The small molecule below binds the protein below.
Small molecule (SMILES): O=C(COP(=O)(O)O)NO

Sequence of chain 1.A:
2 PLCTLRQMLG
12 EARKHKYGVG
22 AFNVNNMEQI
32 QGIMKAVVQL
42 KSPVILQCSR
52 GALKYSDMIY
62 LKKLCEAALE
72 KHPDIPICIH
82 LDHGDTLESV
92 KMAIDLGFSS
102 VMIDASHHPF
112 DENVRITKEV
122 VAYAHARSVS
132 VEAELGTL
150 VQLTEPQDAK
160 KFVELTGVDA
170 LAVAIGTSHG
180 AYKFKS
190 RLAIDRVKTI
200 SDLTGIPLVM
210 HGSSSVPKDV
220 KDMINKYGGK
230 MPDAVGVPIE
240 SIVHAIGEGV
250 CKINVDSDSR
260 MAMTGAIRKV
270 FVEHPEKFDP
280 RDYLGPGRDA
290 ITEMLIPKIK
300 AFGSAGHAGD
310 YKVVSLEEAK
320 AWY

Binding-site contacts:
Ligand atom O2 contacts residue ASP83 of chain 1.A at 2.6 Å (salt-bridge).
Ligand atom C1 contacts residue ZN1 of chain 1.C at 3.2 Å.
Ligand atom N2 contacts residue ASN24 of chain 1.A at 3.5 Å (h-bond).
Ligand atom P contacts residue SER213 of chain 1.A at 3.5 Å.
Ligand atom O2P contacts residue GLY179 of chain 1.A at 2.8 Å (h-bond).
Ligand atom O2 contacts residue HIS84 of chain 1.A at 3.9 Å.
Ligand atom O2P contacts residue SER256 of chain 1.A at 2.8 Å (h-bond).
Ligand atom O2 contacts residue ASN253 of chain 1.A at 3.3 Å (h-bond).
Ligand atom N2 contacts residue ASP83 of chain 1.A at 3.7 Å.
Ligand atom O2P contacts residue LYS182 of chain 1.A at 3.6 Å (salt-bridge).
Ligand atom C1 contacts residue ASN253 of chain 1.A at 3.3 Å.
Ligand atom C2 contacts residue ASP255 of chain 1.A at 3.8 Å.
Ligand atom O3P contacts residue SER213 of chain 1.A at 2.6 Å (h-bond).
Ligand atom O4P contacts residue LYS182 of chain 1.A at 2.6 Å (salt-bridge).
Ligand atom N2 contacts residue GLN48 of chain 1.A at 3.8 Å.
Ligand atom O1P contacts residue HIS178 of chain 1.A at 3.7 Å.
Ligand atom O1 contacts residue ASN253 of chain 1.A at 3.5 Å.
Ligand atom O2P contacts residue HIS178 of chain 1.A at 3.8 Å.
Ligand atom C1 contacts residue GLY211 of chain 1.A at 3.4 Å.
Ligand atom O3P contacts residue VAL254 of chain 1.A at 3.9 Å.
Ligand atom O4P contacts residue SER213 of chain 1.A at 2.9 Å (h-bond).
Ligand atom O1 contacts residue ZN1 of chain 1.C at 2.5 Å.
Ligand atom O3P contacts residue SER256 of chain 1.A at 2.6 Å (h-bond).
Ligand atom C1 contacts residue HIS178 of chain 1.A at 3.8 Å.
Ligand atom O1P contacts residue GLY211 of chain 1.A at 3.4 Å.
Ligand atom O1 contacts residue HIS210 of chain 1.A at 3.4 Å.
Ligand atom O1 contacts residue GLY211 of chain 1.A at 2.7 Å (h-bond).
Ligand atom N2 contacts residue ZN1 of chain 1.C at 3.5 Å.
Ligand atom N2 contacts residue ASN253 of chain 1.A at 3.5 Å.
Ligand atom C2 contacts residue GLY211 of chain 1.A at 3.5 Å.
Ligand atom C2 contacts residue ASN253 of chain 1.A at 3.2 Å.
Ligand atom O4P contacts residue SER212 of chain 1.A at 3.0 Å (h-bond).
Ligand atom O1 contacts residue HIS178 of chain 1.A at 3.1 Å (h-bond).
Ligand atom O2 contacts residue GLN48 of chain 1.A at 3.6 Å.
Ligand atom O2 contacts residue ZN1 of chain 1.C at 2.6 Å.
Ligand atom P contacts residue GLY211 of chain 1.A at 3.9 Å.
Ligand atom P contacts residue SER256 of chain 1.A at 3.7 Å.
Ligand atom O3P contacts residue ASP255 of chain 1.A at 2.8 Å (salt-bridge).
Ligand atom P contacts residue LYS182 of chain 1.A at 3.6 Å.
Ligand atom O4P contacts residue GLY211 of chain 1.A at 3.0 Å.